This small molecule binds to this protein.
Small molecule (SMILES): CC(=O)N[C@@H]1[C@@H](O)[C@H](O)[C@@H](CO)O[C@H]1O

Binding-site contacts:
Ligand atom C7 contacts residue ASN282 of chain 1.C at 3.5 Å.
Ligand atom O6 contacts residue ASN282 of chain 1.C at 4.0 Å.
Ligand atom C1 contacts residue GLU281 of chain 1.C at 3.8 Å.
Ligand atom O6 contacts residue LYS558 of chain 1.B at 4.1 Å.
Ligand atom C7 contacts residue ASN280 of chain 1.C at 3.7 Å.
Ligand atom O7 contacts residue ASN280 of chain 1.C at 4.0 Å.
Ligand atom C3 contacts residue GLU281 of chain 1.C at 4.2 Å.
Ligand atom C8 contacts residue ASN280 of chain 1.C at 3.5 Å.
Ligand atom C3 contacts residue ASN282 of chain 1.C at 3.8 Å.
Ligand atom N2 contacts residue ASN282 of chain 1.C at 2.9 Å (h-bond).
Ligand atom C7 contacts residue GLU281 of chain 1.C at 3.6 Å.
Ligand atom O7 contacts residue ASN282 of chain 1.C at 3.6 Å.
Ligand atom C5 contacts residue ASN282 of chain 1.C at 3.7 Å.
Ligand atom C1 contacts residue ASN282 of chain 1.C at 1.4 Å.
Ligand atom C4 contacts residue ASN282 of chain 1.C at 4.2 Å.
Ligand atom C2 contacts residue GLU281 of chain 1.C at 3.7 Å.
Ligand atom C2 contacts residue ASN282 of chain 1.C at 2.5 Å.
Ligand atom N2 contacts residue ASN280 of chain 1.C at 4.3 Å.
Ligand atom O5 contacts residue ASN282 of chain 1.C at 2.4 Å (h-bond).
Ligand atom N2 contacts residue GLU281 of chain 1.C at 2.8 Å (salt-bridge).
Ligand atom C8 contacts residue GLU281 of chain 1.C at 3.5 Å.

Sequence of chain 1.C:
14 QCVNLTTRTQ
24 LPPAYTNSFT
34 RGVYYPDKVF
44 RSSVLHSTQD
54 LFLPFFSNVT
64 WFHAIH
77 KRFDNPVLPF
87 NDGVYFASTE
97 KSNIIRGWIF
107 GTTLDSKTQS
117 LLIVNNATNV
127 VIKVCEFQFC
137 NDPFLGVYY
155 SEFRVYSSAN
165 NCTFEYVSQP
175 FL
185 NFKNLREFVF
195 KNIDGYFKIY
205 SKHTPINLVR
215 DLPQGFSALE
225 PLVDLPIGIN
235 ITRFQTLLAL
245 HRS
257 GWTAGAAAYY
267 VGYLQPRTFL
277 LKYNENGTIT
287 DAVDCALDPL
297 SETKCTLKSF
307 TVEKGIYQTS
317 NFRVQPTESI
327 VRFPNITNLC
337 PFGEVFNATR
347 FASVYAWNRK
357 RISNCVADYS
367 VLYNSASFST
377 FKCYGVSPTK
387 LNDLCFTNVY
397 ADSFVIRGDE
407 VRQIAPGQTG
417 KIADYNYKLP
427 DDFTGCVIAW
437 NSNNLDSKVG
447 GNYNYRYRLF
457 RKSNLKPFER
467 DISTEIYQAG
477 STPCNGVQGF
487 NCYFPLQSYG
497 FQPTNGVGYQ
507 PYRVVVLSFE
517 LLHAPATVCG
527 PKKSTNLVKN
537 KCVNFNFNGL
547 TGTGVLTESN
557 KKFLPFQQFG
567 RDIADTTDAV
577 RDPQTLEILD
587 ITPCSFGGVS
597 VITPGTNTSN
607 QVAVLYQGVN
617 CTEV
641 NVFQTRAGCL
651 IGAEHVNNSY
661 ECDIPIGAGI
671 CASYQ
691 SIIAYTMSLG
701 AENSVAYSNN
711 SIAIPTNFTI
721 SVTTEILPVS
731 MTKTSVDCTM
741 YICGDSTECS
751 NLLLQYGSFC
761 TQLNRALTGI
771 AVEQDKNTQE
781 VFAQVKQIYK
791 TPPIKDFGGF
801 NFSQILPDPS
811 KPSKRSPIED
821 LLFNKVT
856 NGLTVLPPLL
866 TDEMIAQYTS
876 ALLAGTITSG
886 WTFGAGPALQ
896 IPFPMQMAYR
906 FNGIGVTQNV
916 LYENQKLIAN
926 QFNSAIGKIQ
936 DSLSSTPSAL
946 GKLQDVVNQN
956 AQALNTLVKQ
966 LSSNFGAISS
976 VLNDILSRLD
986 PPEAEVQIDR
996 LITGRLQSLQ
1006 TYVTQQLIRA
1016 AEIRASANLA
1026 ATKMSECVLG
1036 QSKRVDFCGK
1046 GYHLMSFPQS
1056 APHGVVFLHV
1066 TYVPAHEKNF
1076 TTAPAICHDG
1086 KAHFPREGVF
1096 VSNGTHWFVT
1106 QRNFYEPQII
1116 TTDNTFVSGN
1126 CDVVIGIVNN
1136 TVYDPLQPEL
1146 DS

Sequence of chain 1.B:
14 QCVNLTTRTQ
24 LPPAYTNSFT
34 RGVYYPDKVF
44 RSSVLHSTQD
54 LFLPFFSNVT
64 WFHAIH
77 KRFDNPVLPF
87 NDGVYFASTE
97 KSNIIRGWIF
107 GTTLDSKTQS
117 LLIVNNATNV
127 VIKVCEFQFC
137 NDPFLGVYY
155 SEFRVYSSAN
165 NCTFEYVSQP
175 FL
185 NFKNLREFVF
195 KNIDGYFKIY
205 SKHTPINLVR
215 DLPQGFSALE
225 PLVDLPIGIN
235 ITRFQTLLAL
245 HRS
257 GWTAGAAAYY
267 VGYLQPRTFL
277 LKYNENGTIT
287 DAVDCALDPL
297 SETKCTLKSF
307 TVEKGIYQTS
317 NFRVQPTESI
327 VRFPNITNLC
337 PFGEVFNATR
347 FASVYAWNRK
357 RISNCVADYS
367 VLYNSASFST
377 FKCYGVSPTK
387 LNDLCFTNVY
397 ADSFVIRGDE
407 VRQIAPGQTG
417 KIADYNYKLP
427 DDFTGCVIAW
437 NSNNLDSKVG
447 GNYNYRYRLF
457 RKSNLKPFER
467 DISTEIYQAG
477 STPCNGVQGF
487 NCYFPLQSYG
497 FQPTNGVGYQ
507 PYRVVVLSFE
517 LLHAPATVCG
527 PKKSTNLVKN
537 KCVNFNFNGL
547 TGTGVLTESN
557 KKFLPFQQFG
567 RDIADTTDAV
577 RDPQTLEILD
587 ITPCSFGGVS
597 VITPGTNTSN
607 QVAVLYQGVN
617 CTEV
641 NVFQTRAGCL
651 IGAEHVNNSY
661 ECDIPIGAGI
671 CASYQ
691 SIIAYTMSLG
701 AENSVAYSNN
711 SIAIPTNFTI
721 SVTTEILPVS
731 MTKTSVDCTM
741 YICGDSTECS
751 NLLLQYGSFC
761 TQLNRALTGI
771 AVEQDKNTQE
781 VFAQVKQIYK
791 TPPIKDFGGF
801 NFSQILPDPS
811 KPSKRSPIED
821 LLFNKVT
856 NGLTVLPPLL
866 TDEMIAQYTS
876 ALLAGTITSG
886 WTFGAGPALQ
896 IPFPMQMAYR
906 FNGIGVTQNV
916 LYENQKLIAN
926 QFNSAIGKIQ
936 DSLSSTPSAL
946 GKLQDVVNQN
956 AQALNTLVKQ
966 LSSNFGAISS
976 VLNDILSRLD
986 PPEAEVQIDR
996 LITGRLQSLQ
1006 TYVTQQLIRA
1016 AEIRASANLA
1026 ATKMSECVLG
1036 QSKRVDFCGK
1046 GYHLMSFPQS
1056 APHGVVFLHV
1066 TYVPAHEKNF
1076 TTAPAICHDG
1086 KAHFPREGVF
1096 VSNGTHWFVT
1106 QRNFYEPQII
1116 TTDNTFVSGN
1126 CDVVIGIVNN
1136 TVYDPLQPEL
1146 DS